Binding-site contacts:
Ligand atom O08 contacts residue ILE127 of chain 1.A at 4.1 Å.
Ligand atom C13 contacts residue ALA53 of chain 1.A at 3.5 Å (hydrophobic).
Ligand atom C13 contacts residue LEU49 of chain 1.A at 3.5 Å (hydrophobic).
Ligand atom O15 contacts residue LEU52 of chain 1.A at 3.5 Å.
Ligand atom O01 contacts residue LEU239 of chain 1.A at 4.1 Å.
Ligand atom C21 contacts residue LEU228 of chain 1.A at 4.0 Å (hydrophobic).
Ligand atom C19 contacts residue ALA53 of chain 1.A at 4.1 Å (hydrophobic).
Ligand atom CL1 contacts residue LEU94 of chain 1.A at 3.9 Å.
Ligand atom O01 contacts residue LEU243 of chain 1.A at 3.6 Å.
Ligand atom C02 contacts residue LEU49 of chain 1.A at 4.2 Å (hydrophobic).
Ligand atom C14 contacts residue GLU56 of chain 1.A at 4.0 Å.
Ligand atom C04 contacts residue LEU49 of chain 1.A at 3.8 Å (hydrophobic).
Ligand atom O15 contacts residue GLU56 of chain 1.A at 2.9 Å (salt-bridge).
Ligand atom O08 contacts residue MET91 of chain 1.A at 4.0 Å.
Ligand atom C12 contacts residue LEU49 of chain 1.A at 3.8 Å (hydrophobic).
Ligand atom C03 contacts residue MET46 of chain 1.A at 3.5 Å (hydrophobic).
Ligand atom O01 contacts residue THR50 of chain 1.A at 2.8 Å (h-bond).
Ligand atom C21 contacts residue ALA53 of chain 1.A at 3.7 Å (hydrophobic).
Ligand atom CL1 contacts residue MET91 of chain 1.A at 3.9 Å.
Ligand atom C03 contacts residue LEU49 of chain 1.A at 3.8 Å (hydrophobic).
Ligand atom C02 contacts residue THR50 of chain 1.A at 3.8 Å.
Ligand atom C03 contacts residue THR50 of chain 1.A at 4.0 Å.
Ligand atom C12 contacts residue ALA53 of chain 1.A at 4.0 Å (hydrophobic).
Ligand atom C04 contacts residue MET46 of chain 1.A at 4.0 Å (hydrophobic).
Ligand atom C16 contacts residue LEU90 of chain 1.A at 4.1 Å (hydrophobic).
Ligand atom C09 contacts residue LEU131 of chain 1.A at 4.2 Å (hydrophobic).
Ligand atom C14 contacts residue ALA53 of chain 1.A at 3.9 Å (hydrophobic).
Ligand atom CL2 contacts residue ALA53 of chain 1.A at 4.0 Å.
Ligand atom C16 contacts residue GLU56 of chain 1.A at 4.0 Å.
Ligand atom CL2 contacts residue LEU87 of chain 1.A at 3.7 Å.
Ligand atom C07 contacts residue MET124 of chain 1.A at 3.7 Å (hydrophobic).
Ligand atom O15 contacts residue ALA53 of chain 1.A at 3.7 Å.
Ligand atom O08 contacts residue LEU131 of chain 1.A at 4.0 Å.
Ligand atom C09 contacts residue PHE107 of chain 1.A at 4.0 Å (hydrophobic).
Ligand atom C13 contacts residue LEU52 of chain 1.A at 4.2 Å (hydrophobic).
Ligand atom C10 contacts residue PHE107 of chain 1.A at 4.2 Å (hydrophobic).
Ligand atom C04 contacts residue MET124 of chain 1.A at 4.0 Å (hydrophobic).
Ligand atom C11 contacts residue PHE107 of chain 1.A at 4.1 Å (hydrophobic).
Ligand atom C12 contacts residue PHE107 of chain 1.A at 4.1 Å (hydrophobic).
Ligand atom CL1 contacts residue LEU90 of chain 1.A at 3.3 Å.

Sequence of chain 1.A:
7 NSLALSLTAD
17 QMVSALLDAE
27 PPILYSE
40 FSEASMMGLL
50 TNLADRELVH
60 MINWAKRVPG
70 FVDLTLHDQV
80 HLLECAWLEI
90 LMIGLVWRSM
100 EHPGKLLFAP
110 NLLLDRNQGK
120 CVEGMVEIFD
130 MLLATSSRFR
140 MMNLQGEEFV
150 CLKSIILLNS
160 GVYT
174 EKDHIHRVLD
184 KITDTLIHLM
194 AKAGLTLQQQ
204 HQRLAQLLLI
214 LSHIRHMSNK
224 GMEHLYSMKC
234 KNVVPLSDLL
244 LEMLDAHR

The small molecule below binds the protein below.
Small molecule (SMILES): Oc1ccc(-c2cocc2-c2ccc(O)cc2Cl)c(Cl)c1